Sequence of chain 1.B:
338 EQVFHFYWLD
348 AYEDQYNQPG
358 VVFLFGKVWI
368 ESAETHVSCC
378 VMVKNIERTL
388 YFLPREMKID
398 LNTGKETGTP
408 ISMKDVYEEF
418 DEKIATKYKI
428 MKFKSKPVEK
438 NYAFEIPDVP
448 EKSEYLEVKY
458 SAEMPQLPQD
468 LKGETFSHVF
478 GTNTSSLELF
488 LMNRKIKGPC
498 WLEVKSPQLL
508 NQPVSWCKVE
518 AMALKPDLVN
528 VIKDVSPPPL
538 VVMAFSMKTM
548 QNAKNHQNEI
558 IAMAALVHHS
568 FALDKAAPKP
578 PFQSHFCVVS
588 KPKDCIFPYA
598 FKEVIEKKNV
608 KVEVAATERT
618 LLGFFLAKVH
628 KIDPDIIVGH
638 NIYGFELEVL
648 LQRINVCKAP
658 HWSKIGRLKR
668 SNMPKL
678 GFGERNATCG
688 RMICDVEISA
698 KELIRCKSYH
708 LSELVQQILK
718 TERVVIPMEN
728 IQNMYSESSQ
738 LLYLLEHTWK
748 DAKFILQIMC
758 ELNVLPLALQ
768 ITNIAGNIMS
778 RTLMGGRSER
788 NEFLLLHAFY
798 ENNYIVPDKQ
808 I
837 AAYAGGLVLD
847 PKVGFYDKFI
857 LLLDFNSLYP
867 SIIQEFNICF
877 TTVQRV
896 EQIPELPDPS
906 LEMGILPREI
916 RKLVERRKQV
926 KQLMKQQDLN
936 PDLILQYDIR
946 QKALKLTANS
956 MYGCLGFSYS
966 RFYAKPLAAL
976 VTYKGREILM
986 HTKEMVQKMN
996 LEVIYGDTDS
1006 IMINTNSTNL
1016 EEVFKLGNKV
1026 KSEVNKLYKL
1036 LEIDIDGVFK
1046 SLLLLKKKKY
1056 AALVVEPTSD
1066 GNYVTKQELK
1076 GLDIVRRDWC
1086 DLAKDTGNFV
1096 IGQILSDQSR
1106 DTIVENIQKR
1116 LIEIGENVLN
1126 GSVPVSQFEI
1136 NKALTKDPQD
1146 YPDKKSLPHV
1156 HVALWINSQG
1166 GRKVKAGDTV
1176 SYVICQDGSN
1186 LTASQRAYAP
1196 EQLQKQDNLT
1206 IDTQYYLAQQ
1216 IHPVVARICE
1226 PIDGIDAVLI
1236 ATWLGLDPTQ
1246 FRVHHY

Binding-site contacts:
Ligand atom N7 contacts residue ASN954 of chain 1.B at 4.1 Å.
Ligand atom C8 contacts residue ASN954 of chain 1.B at 4.2 Å.
Ligand atom C2' contacts residue TYR865 of chain 1.B at 3.4 Å (hydrophobic).
Ligand atom C1' contacts residue TYR865 of chain 1.B at 4.2 Å (hydrophobic).
Ligand atom O2G contacts residue SER863 of chain 1.B at 3.9 Å.
Ligand atom O2A contacts residue LYS950 of chain 1.B at 3.6 Å (salt-bridge).
Ligand atom C3' contacts residue TYR865 of chain 1.B at 4.2 Å (hydrophobic).
Ligand atom C5 contacts residue ASN954 of chain 1.B at 4.2 Å.
Ligand atom O2B contacts residue PHE861 of chain 1.B at 3.2 Å (h-bond).
Ligand atom O2G contacts residue ASN862 of chain 1.B at 3.9 Å.
Ligand atom C5' contacts residue ASP1004 of chain 1.B at 4.1 Å.
Ligand atom O1B contacts residue LEU864 of chain 1.B at 4.0 Å.
Ligand atom O3' contacts residue ASN954 of chain 1.B at 4.1 Å.
Ligand atom O1B contacts residue SER863 of chain 1.B at 3.5 Å.
Ligand atom C2 contacts residue ASN954 of chain 1.B at 4.1 Å.
Ligand atom O3B contacts residue SER863 of chain 1.B at 3.2 Å (h-bond).
Ligand atom O3B contacts residue PHE861 of chain 1.B at 3.8 Å.
Ligand atom O1A contacts residue ASP1004 of chain 1.B at 3.0 Å (salt-bridge).
Ligand atom O3B contacts residue ARG922 of chain 1.B at 4.0 Å.
Ligand atom O2B contacts residue LEU864 of chain 1.B at 3.5 Å (h-bond).
Ligand atom O2B contacts residue SER863 of chain 1.B at 3.6 Å.
Ligand atom PG contacts residue ARG922 of chain 1.B at 3.3 Å.
Ligand atom O2B contacts residue ASP1004 of chain 1.B at 3.6 Å.
Ligand atom O3' contacts residue LEU864 of chain 1.B at 3.7 Å.
Ligand atom N3 contacts residue TYR957 of chain 1.B at 4.0 Å.
Ligand atom PB contacts residue LEU864 of chain 1.B at 4.2 Å.
Ligand atom PA contacts residue ASP1004 of chain 1.B at 4.2 Å.
Ligand atom N6 contacts residue LEU951 of chain 1.B at 3.6 Å.
Ligand atom PB contacts residue PHE861 of chain 1.B at 4.2 Å.
Ligand atom C2' contacts residue ASN954 of chain 1.B at 3.9 Å.
Ligand atom O3B contacts residue ASN862 of chain 1.B at 4.2 Å.
Ligand atom O3' contacts residue TYR865 of chain 1.B at 3.2 Å (h-bond).
Ligand atom O2G contacts residue ARG922 of chain 1.B at 2.5 Å (salt-bridge).
Ligand atom O1G contacts residue ARG922 of chain 1.B at 2.7 Å (salt-bridge).
Ligand atom C3' contacts residue ASN954 of chain 1.B at 3.9 Å.
Ligand atom O3G contacts residue PHE861 of chain 1.B at 4.0 Å.
Ligand atom O3G contacts residue ASP860 of chain 1.B at 3.5 Å (salt-bridge).
Ligand atom PB contacts residue SER863 of chain 1.B at 3.7 Å.
Ligand atom O1B contacts residue ASN954 of chain 1.B at 3.9 Å.
Ligand atom O1G contacts residue LYS950 of chain 1.B at 3.3 Å.

This protein binds this small molecule.
Small molecule (SMILES): Nc1ncnc2c1ncn2[C@H]1C[C@H](O)[C@@H](CO[P](=O)(O)O[P](=O)(O)OP(=O)(O)O)O1